Binding-site contacts:
Ligand atom O4' contacts residue PO41 of chain 1.D at 3.3 Å (h-bond).
Ligand atom N3 contacts residue MET181 of chain 1.A at 3.5 Å.
Ligand atom C3' contacts residue MET181 of chain 1.A at 3.8 Å (hydrophobic).
Ligand atom N7 contacts residue SER204 of chain 1.A at 3.8 Å.
Ligand atom C5' contacts residue MET65 of chain 1.A at 3.3 Å (hydrophobic).
Ligand atom C2' contacts residue MET181 of chain 1.A at 3.7 Å (hydrophobic).
Ligand atom C3' contacts residue GLU182 of chain 1.A at 3.6 Å.
Ligand atom O3' contacts residue PO41 of chain 1.D at 2.8 Å (h-bond).
Ligand atom N3 contacts residue GLU180 of chain 1.A at 3.6 Å.
Ligand atom C2' contacts residue PO41 of chain 1.D at 3.3 Å.
Ligand atom C8 contacts residue SER91 of chain 1.A at 3.5 Å.
Ligand atom N7 contacts residue GLY93 of chain 1.A at 3.7 Å.
Ligand atom O5' contacts residue MET65 of chain 1.A at 3.2 Å.
Ligand atom N3 contacts residue PHE160 of chain 1.A at 3.8 Å.
Ligand atom C5 contacts residue PHE160 of chain 1.A at 3.8 Å (hydrophobic).
Ligand atom C1' contacts residue SER91 of chain 1.A at 3.4 Å.
Ligand atom O5' contacts residue PHE160 of chain 1.A at 3.5 Å.
Ligand atom C2 contacts residue PHE160 of chain 1.A at 3.6 Å (hydrophobic).
Ligand atom C4' contacts residue MET65 of chain 1.A at 3.4 Å (hydrophobic).
Ligand atom C5' contacts residue MET181 of chain 1.A at 3.8 Å (hydrophobic).
Ligand atom N7 contacts residue CYS92 of chain 1.A at 3.8 Å.
Ligand atom C5' contacts residue HIS5 of chain 2.A at 3.7 Å.
Ligand atom C6' contacts residue ASP205 of chain 1.A at 3.3 Å.
Ligand atom O4' contacts residue ARG44 of chain 2.A at 3.6 Å.
Ligand atom C5' contacts residue PHE160 of chain 1.A at 3.8 Å (hydrophobic).
Ligand atom C3' contacts residue PO41 of chain 1.D at 3.6 Å.
Ligand atom C8 contacts residue CYS92 of chain 1.A at 3.8 Å (hydrophobic).
Ligand atom C4' contacts residue PO41 of chain 1.D at 3.5 Å.
Ligand atom N3 contacts residue VAL179 of chain 1.A at 3.7 Å.
Ligand atom O3' contacts residue GLU182 of chain 1.A at 2.5 Å (salt-bridge).
Ligand atom O5' contacts residue HIS5 of chain 2.A at 2.7 Å (h-bond).
Ligand atom C2' contacts residue GLU182 of chain 1.A at 3.7 Å.
Ligand atom C6 contacts residue PHE160 of chain 1.A at 3.7 Å (hydrophobic).
Ligand atom C4 contacts residue VAL179 of chain 1.A at 3.5 Å (hydrophobic).
Ligand atom N7 contacts residue ASP205 of chain 1.A at 3.4 Å (salt-bridge).
Ligand atom C4' contacts residue ARG44 of chain 2.A at 3.8 Å.
Ligand atom C5 contacts residue VAL179 of chain 1.A at 3.6 Å (hydrophobic).
Ligand atom C1' contacts residue PO41 of chain 1.D at 3.4 Å.
Ligand atom O4' contacts residue SER91 of chain 1.A at 3.5 Å (h-bond).
Ligand atom N1 contacts residue PHE160 of chain 1.A at 3.8 Å.

The protein below binds the small molecule below.
Small molecule (SMILES): Cc1ncnc2c1ncn2[C@H]1C[C@H](O)[C@@H](CO)O1

Sequence of chain 1.A:
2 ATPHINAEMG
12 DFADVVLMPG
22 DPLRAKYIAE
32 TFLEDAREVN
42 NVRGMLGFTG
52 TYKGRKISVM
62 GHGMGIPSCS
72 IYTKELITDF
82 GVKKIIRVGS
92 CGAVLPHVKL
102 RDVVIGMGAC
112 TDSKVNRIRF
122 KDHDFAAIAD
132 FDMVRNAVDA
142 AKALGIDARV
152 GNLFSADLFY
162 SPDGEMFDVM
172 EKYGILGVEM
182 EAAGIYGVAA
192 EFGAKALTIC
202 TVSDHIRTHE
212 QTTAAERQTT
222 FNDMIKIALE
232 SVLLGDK

Sequence of chain 2.A:
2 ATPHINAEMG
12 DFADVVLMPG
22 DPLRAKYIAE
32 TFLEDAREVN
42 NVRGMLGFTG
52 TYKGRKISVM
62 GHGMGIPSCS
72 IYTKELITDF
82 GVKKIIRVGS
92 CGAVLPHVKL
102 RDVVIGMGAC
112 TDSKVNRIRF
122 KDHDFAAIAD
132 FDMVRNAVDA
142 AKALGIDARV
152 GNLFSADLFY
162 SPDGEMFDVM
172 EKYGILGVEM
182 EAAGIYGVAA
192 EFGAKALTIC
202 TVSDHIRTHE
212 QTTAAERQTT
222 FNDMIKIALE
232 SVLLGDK